Sequence of chain 1.B:
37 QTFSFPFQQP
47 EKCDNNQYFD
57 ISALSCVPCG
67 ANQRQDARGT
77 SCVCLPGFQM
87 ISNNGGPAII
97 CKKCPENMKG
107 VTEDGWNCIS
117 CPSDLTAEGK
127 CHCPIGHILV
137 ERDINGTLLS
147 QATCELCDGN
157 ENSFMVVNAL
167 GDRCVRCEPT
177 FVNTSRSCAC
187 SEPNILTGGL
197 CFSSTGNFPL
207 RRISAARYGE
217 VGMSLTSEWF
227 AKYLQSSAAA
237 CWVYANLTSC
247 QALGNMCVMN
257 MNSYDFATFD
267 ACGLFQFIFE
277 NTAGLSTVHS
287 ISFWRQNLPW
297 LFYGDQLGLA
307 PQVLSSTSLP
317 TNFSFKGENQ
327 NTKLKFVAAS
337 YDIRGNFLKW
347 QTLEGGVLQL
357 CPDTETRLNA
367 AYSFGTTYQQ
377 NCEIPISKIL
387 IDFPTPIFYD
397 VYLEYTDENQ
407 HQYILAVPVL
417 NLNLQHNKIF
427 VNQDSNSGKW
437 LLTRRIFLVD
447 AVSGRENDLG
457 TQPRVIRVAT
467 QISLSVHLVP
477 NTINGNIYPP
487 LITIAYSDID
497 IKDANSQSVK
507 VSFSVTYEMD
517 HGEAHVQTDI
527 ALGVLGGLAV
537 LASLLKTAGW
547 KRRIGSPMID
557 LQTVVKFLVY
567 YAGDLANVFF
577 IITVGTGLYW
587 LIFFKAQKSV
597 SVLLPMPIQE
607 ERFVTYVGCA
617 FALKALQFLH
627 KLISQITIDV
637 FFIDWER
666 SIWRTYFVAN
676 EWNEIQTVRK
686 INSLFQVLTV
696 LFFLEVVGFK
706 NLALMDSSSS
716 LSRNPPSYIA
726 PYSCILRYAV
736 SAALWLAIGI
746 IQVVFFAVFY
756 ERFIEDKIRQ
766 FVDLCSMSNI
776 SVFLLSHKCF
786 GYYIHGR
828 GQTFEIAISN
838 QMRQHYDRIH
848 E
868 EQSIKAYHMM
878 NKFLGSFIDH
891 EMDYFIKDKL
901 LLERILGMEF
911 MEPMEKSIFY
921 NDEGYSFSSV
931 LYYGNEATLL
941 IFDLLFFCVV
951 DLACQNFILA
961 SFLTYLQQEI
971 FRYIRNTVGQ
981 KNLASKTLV

The small molecule below binds the protein below.
Small molecule (SMILES): CC(=O)N[C@H]1[C@H](O[C@H]2[C@H](O)[C@@H](NC(C)=O)CO[C@@H]2CO)O[C@H](CO)[C@@H](O)[C@@H]1O

Sequence of chain 1.A:
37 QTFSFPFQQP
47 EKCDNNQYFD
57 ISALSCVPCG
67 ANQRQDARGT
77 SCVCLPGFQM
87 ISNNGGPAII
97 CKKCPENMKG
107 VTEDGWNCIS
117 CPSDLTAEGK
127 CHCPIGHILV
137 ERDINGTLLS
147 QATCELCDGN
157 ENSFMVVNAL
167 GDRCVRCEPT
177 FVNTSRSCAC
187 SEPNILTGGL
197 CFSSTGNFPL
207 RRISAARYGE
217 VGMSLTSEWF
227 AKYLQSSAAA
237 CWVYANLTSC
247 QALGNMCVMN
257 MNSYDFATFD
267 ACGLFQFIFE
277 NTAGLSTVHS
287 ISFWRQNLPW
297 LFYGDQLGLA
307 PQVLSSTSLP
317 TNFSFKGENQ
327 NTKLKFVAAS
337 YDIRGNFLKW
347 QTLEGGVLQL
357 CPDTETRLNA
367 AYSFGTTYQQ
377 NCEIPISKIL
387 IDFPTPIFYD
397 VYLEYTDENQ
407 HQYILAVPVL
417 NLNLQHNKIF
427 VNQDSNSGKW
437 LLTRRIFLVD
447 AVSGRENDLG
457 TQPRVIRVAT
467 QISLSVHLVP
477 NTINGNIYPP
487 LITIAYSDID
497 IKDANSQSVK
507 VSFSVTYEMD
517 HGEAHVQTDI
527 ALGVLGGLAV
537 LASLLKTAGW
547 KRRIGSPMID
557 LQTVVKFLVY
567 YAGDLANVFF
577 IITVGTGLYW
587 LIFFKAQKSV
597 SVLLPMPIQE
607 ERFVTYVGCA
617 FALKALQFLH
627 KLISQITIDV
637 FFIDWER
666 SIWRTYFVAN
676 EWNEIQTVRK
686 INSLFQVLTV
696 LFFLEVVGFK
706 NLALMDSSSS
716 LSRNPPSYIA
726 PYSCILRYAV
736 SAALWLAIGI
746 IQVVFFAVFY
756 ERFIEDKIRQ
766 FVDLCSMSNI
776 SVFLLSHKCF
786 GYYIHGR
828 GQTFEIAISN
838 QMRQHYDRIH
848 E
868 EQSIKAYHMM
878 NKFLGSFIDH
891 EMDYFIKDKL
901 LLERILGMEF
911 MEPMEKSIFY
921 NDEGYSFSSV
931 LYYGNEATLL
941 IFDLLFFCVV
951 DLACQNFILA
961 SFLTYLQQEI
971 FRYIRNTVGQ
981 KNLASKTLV

Binding-site contacts:
Ligand atom O7 contacts residue ASN90 of chain 1.B at 4.5 Å.
Ligand atom C2 contacts residue ASN179 of chain 1.A at 3.7 Å.
Ligand atom C8 contacts residue ASN90 of chain 1.B at 3.3 Å.
Ligand atom C5 contacts residue ASN179 of chain 1.A at 3.8 Å.
Ligand atom O3 contacts residue ASN179 of chain 1.A at 4.1 Å.
Ligand atom O7 contacts residue VAL239 of chain 1.A at 4.4 Å.
Ligand atom O7 contacts residue TYR240 of chain 1.A at 4.0 Å.
Ligand atom C6 contacts residue ASN179 of chain 1.A at 4.2 Å.
Ligand atom C7 contacts residue ASN90 of chain 1.B at 4.2 Å.
Ligand atom O5 contacts residue ASN179 of chain 1.A at 2.4 Å (h-bond).
Ligand atom O6 contacts residue ASN179 of chain 1.A at 3.9 Å.
Ligand atom O5 contacts residue SER88 of chain 1.B at 4.0 Å.
Ligand atom C1 contacts residue SER88 of chain 1.B at 3.8 Å.
Ligand atom C1 contacts residue ASN179 of chain 1.A at 2.7 Å.